Sequence of chain 3.A:
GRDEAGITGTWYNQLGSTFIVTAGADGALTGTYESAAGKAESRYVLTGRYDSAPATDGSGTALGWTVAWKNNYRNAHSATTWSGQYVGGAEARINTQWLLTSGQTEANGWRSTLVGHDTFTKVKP

Sequence of chain 1.A:
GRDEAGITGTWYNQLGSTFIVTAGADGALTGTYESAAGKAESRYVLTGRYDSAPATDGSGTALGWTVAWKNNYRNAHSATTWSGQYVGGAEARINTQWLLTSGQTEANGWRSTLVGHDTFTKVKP

Binding-site contacts:
Ligand atom C15 contacts residue LEU110 of chain 1.A at 3.8 Å (hydrophobic).
Ligand atom C14 contacts residue SER45 of chain 1.A at 3.5 Å.
Ligand atom O03 contacts residue ASN23 of chain 1.A at 3.0 Å (h-bond).
Ligand atom O03 contacts residue ASP128 of chain 1.A at 3.8 Å.
Ligand atom C17 contacts residue TRP79 of chain 1.A at 3.6 Å (hydrophobic).
Ligand atom S04 contacts residue TRP92 of chain 1.A at 3.8 Å.
Ligand atom C12 contacts residue TRP108 of chain 1.A at 3.2 Å (hydrophobic).
Ligand atom S04 contacts residue TRP79 of chain 1.A at 3.6 Å.
Ligand atom C18 contacts residue SER88 of chain 1.A at 3.8 Å.
Ligand atom N06 contacts residue SER45 of chain 1.A at 2.9 Å (h-bond).
Ligand atom N13 contacts residue GLN114 of chain 1.A at 3.1 Å (h-bond).
Ligand atom C05 contacts residue ASN23 of chain 1.A at 3.8 Å.
Ligand atom C05 contacts residue ASP128 of chain 1.A at 3.7 Å.
Ligand atom N02 contacts residue ASP128 of chain 1.A at 2.8 Å (salt-bridge).
Ligand atom C10 contacts residue ASP128 of chain 1.A at 3.8 Å.
Ligand atom C10 contacts residue TRP108 of chain 1.A at 3.7 Å (hydrophobic).
Ligand atom C17 contacts residue LYS49 of chain 1.A at 3.6 Å.
Ligand atom C15 contacts residue TRP79 of chain 1.A at 3.7 Å (hydrophobic).
Ligand atom S04 contacts residue THR90 of chain 1.A at 3.3 Å (h-bond).
Ligand atom C05 contacts residue SER27 of chain 1.A at 3.7 Å.
Ligand atom C14 contacts residue ALA47 of chain 1.A at 3.6 Å (hydrophobic).
Ligand atom C01 contacts residue TRP120 of chain 3.A at 3.6 Å (hydrophobic).
Ligand atom C22 contacts residue SER112 of chain 1.A at 3.2 Å.
Ligand atom O07 contacts residue LYS49 of chain 1.A at 2.8 Å (salt-bridge).
Ligand atom N02 contacts residue LEU25 of chain 1.A at 3.8 Å.
Ligand atom C05 contacts residue LEU25 of chain 1.A at 3.7 Å (hydrophobic).
Ligand atom O03 contacts residue TYR43 of chain 1.A at 2.7 Å (h-bond).
Ligand atom C24 contacts residue SER112 of chain 1.A at 3.4 Å.
Ligand atom O07 contacts residue GLY48 of chain 1.A at 3.6 Å.
Ligand atom C27 contacts residue GLN114 of chain 1.A at 3.1 Å.
Ligand atom C16 contacts residue TRP79 of chain 1.A at 3.7 Å (hydrophobic).
Ligand atom C23 contacts residue LYS49 of chain 1.A at 3.6 Å.
Ligand atom C26 contacts residue SER112 of chain 1.A at 3.2 Å.
Ligand atom N09 contacts residue SER88 of chain 1.A at 3.1 Å (h-bond).
Ligand atom C19 contacts residue SER112 of chain 1.A at 3.4 Å.
Ligand atom C05 contacts residue SER45 of chain 1.A at 3.8 Å.
Ligand atom C05 contacts residue TYR43 of chain 1.A at 3.5 Å (hydrophobic).
Ligand atom C08 contacts residue TRP120 of chain 3.A at 3.8 Å (hydrophobic).
Ligand atom N11 contacts residue SER112 of chain 1.A at 3.3 Å (h-bond).
Ligand atom O03 contacts residue SER27 of chain 1.A at 2.7 Å (h-bond).

This small molecule binds to this protein.
Small molecule (SMILES): O=C(CCCC[C@@H]1SC[C@@H]2NC(=O)N[C@@H]21)NC1CCN(c2ccncc2)CC1